Sequence of chain 1.A:
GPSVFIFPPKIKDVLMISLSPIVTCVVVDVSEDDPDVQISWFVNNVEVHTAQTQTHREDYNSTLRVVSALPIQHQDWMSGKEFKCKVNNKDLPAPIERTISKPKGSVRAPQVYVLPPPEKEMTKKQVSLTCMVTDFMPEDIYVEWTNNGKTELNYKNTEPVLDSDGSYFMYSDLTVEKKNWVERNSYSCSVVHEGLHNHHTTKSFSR

Binding-site contacts:
Ligand atom C2 contacts residue NAG1 of chain 1.E at 2.4 Å.
Ligand atom C1 contacts residue NAG2 of chain 1.E at 4.0 Å.
Ligand atom O3 contacts residue TYR60 of chain 1.A at 4.2 Å.
Ligand atom O5 contacts residue NAG1 of chain 1.E at 2.5 Å (h-bond).
Ligand atom C3 contacts residue TYR60 of chain 1.A at 4.0 Å (hydrophobic).
Ligand atom C6 contacts residue TYR60 of chain 1.A at 4.5 Å (hydrophobic).
Ligand atom O3 contacts residue NAG1 of chain 1.E at 4.1 Å.
Ligand atom C4 contacts residue TYR60 of chain 1.A at 4.3 Å (hydrophobic).
Ligand atom C1 contacts residue MAN6 of chain 1.E at 4.1 Å.
Ligand atom O2 contacts residue NAG1 of chain 1.E at 2.6 Å (h-bond).
Ligand atom C6 contacts residue NAG1 of chain 1.E at 4.5 Å.
Ligand atom C3 contacts residue NAG1 of chain 1.E at 2.9 Å.
Ligand atom C6 contacts residue GLU58 of chain 1.A at 3.6 Å.
Ligand atom O5 contacts residue NAG2 of chain 1.E at 4.3 Å.
Ligand atom C5 contacts residue TYR60 of chain 1.A at 4.2 Å (hydrophobic).
Ligand atom C5 contacts residue GLU58 of chain 1.A at 3.9 Å.
Ligand atom O5 contacts residue GLU58 of chain 1.A at 4.2 Å.
Ligand atom C1 contacts residue NAG1 of chain 1.E at 1.9 Å.
Ligand atom O2 contacts residue NAG2 of chain 1.E at 4.5 Å.
Ligand atom C5 contacts residue NAG1 of chain 1.E at 3.1 Å.
Ligand atom C4 contacts residue NAG1 of chain 1.E at 3.6 Å.

A protein and the small-molecule ligand that binds it are described below.
Small molecule (SMILES): C[C@@H]1O[C@@H](O)[C@@H](O)[C@H](O)[C@@H]1O